This protein binds this small molecule.
Small molecule (SMILES): CC(=O)N[C@H]1[C@H](O[C@H]2[C@H](O)[C@@H](NC(C)=O)CO[C@@H]2CO)O[C@H](CO)[C@@H](O)[C@@H]1O

Sequence of chain 1.A:
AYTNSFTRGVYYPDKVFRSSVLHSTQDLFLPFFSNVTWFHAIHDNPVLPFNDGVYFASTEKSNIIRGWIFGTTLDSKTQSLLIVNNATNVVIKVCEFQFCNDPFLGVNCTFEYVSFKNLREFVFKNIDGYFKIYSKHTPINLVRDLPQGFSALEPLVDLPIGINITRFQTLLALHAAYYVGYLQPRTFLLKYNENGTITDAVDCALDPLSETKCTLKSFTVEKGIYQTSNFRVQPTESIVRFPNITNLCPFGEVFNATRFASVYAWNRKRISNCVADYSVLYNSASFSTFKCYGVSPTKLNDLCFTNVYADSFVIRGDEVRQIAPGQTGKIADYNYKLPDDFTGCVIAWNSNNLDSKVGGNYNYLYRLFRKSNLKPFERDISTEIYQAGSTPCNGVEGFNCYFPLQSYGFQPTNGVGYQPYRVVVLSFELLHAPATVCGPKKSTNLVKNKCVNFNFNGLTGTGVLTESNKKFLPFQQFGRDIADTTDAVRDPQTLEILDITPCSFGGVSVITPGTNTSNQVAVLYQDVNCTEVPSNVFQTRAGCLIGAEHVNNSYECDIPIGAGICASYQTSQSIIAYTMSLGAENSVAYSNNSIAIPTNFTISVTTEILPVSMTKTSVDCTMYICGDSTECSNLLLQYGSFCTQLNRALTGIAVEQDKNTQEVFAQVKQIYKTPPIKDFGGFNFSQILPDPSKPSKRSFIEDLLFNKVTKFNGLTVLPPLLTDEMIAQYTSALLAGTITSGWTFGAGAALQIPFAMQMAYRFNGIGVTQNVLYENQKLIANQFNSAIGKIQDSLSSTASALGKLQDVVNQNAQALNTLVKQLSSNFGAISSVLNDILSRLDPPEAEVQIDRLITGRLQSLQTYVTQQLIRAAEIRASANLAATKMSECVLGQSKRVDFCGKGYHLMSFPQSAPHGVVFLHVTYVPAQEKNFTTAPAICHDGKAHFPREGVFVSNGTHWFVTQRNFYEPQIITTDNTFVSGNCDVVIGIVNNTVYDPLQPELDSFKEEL

Binding-site contacts:
Ligand atom C1 contacts residue ASN790 of chain 1.A at 1.4 Å.
Ligand atom N2 contacts residue ASN790 of chain 1.A at 2.9 Å (h-bond).
Ligand atom C5 contacts residue ASN790 of chain 1.A at 3.6 Å.
Ligand atom C4 contacts residue ASN790 of chain 1.A at 4.2 Å.
Ligand atom O5 contacts residue SER792 of chain 1.A at 3.5 Å (h-bond).
Ligand atom C3 contacts residue ASN790 of chain 1.A at 3.8 Å.
Ligand atom C7 contacts residue ASN790 of chain 1.A at 3.2 Å.
Ligand atom O5 contacts residue ASN790 of chain 1.A at 2.3 Å (h-bond).
Ligand atom C2 contacts residue SER792 of chain 1.A at 4.5 Å.
Ligand atom O6 contacts residue GLN793 of chain 1.A at 2.6 Å (h-bond).
Ligand atom C5 contacts residue SER792 of chain 1.A at 3.5 Å.
Ligand atom C8 contacts residue ASN790 of chain 1.A at 4.4 Å.
Ligand atom C8 contacts residue GLN793 of chain 1.A at 4.4 Å.
Ligand atom C6 contacts residue SER792 of chain 1.A at 4.4 Å.
Ligand atom C2 contacts residue ASN790 of chain 1.A at 2.5 Å.
Ligand atom O5 contacts residue GLN793 of chain 1.A at 4.3 Å.
Ligand atom C5 contacts residue GLN793 of chain 1.A at 3.9 Å.
Ligand atom C6 contacts residue GLN793 of chain 1.A at 3.6 Å.
Ligand atom C1 contacts residue SER792 of chain 1.A at 3.4 Å.
Ligand atom O7 contacts residue ASN790 of chain 1.A at 3.1 Å (h-bond).
Ligand atom O6 contacts residue SER792 of chain 1.A at 4.1 Å.